The small molecule below binds the protein below.
Small molecule (SMILES): C[C@@H]1CC(=O)Nc2ccc(O[C@H](C)c3ccccc3)cc2N1

Binding-site contacts:
Ligand atom CAF contacts residue VAL95 of chain 1.A at 3.6 Å (hydrophobic).
Ligand atom CAK contacts residue LEU41 of chain 1.A at 4.0 Å (hydrophobic).
Ligand atom CAB contacts residue VAL95 of chain 1.A at 4.1 Å (hydrophobic).
Ligand atom CAH contacts residue PRO31 of chain 1.A at 3.5 Å (hydrophobic).
Ligand atom CAM contacts residue ILE43 of chain 1.A at 4.0 Å (hydrophobic).
Ligand atom CAB contacts residue TYR88 of chain 1.A at 4.1 Å (hydrophobic).
Ligand atom CAS contacts residue ARG94 of chain 1.A at 3.5 Å.
Ligand atom CAR contacts residue VAL95 of chain 1.A at 3.7 Å (hydrophobic).
Ligand atom CAU contacts residue PRO31 of chain 1.A at 3.9 Å (hydrophobic).
Ligand atom CAJ contacts residue VAL95 of chain 1.A at 3.9 Å (hydrophobic).
Ligand atom CAB contacts residue TYR46 of chain 1.A at 3.9 Å (hydrophobic).
Ligand atom CAG contacts residue ASN89 of chain 1.A at 3.8 Å.
Ligand atom CAT contacts residue PHE98 of chain 1.A at 4.0 Å (hydrophobic).
Ligand atom CAT contacts residue ARG94 of chain 1.A at 4.0 Å.
Ligand atom CAO contacts residue LEU41 of chain 1.A at 3.7 Å (hydrophobic).
Ligand atom NAA contacts residue TYR88 of chain 1.A at 4.0 Å.
Ligand atom OAN contacts residue LEU41 of chain 1.A at 3.6 Å.
Ligand atom CAT contacts residue PRO31 of chain 1.A at 3.8 Å (hydrophobic).
Ligand atom CAC contacts residue VAL36 of chain 1.A at 3.6 Å (hydrophobic).
Ligand atom OAI contacts residue TYR88 of chain 1.A at 3.7 Å.
Ligand atom CAM contacts residue ASN89 of chain 1.A at 3.8 Å.
Ligand atom OAI contacts residue ASN89 of chain 1.A at 2.9 Å (h-bond).
Ligand atom CAC contacts residue TYR46 of chain 1.A at 3.8 Å (hydrophobic).
Ligand atom CAG contacts residue ILE43 of chain 1.A at 4.1 Å (hydrophobic).
Ligand atom NAE contacts residue VAL95 of chain 1.A at 3.8 Å.
Ligand atom CAR contacts residue ARG94 of chain 1.A at 3.6 Å.
Ligand atom CAD contacts residue PRO31 of chain 1.A at 3.7 Å (hydrophobic).
Ligand atom CAP contacts residue LEU41 of chain 1.A at 4.0 Å (hydrophobic).
Ligand atom CAV contacts residue PRO31 of chain 1.A at 4.1 Å (hydrophobic).
Ligand atom NAA contacts residue VAL95 of chain 1.A at 3.9 Å.
Ligand atom CAG contacts residue VAL95 of chain 1.A at 3.7 Å (hydrophobic).
Ligand atom CAB contacts residue ASN89 of chain 1.A at 3.6 Å.
Ligand atom CAS contacts residue VAL95 of chain 1.A at 3.7 Å (hydrophobic).
Ligand atom CAH contacts residue VAL36 of chain 1.A at 4.0 Å (hydrophobic).
Ligand atom CAD contacts residue VAL36 of chain 1.A at 3.7 Å (hydrophobic).
Ligand atom CAJ contacts residue LEU41 of chain 1.A at 3.8 Å (hydrophobic).
Ligand atom OAI contacts residue VAL95 of chain 1.A at 4.1 Å.
Ligand atom NAE contacts residue PRO31 of chain 1.A at 3.7 Å.
Ligand atom NAA contacts residue ASN89 of chain 1.A at 2.9 Å (h-bond).
Ligand atom OAI contacts residue TYR46 of chain 1.A at 3.6 Å.

Sequence of chain 1.A:
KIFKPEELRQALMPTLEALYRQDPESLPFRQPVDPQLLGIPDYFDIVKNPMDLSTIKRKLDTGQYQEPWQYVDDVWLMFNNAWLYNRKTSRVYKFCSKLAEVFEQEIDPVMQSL